This small molecule binds to this protein.
Small molecule (SMILES): CC(=O)N[C@@H]1[C@@H](O)[C@H](O)[C@@H](CO)O[C@H]1O

Binding-site contacts:
Ligand atom C5 contacts residue ASN146 of chain 1.A at 3.7 Å.
Ligand atom C1 contacts residue HIS145 of chain 1.A at 4.4 Å.
Ligand atom O7 contacts residue ASN146 of chain 1.A at 3.5 Å (h-bond).
Ligand atom C1 contacts residue ASN146 of chain 1.A at 1.5 Å.
Ligand atom N2 contacts residue ASN146 of chain 1.A at 3.0 Å (h-bond).
Ligand atom C2 contacts residue ASN146 of chain 1.A at 2.5 Å.
Ligand atom C3 contacts residue ASN146 of chain 1.A at 3.8 Å.
Ligand atom C8 contacts residue THR138 of chain 1.A at 3.8 Å.
Ligand atom O5 contacts residue ASN146 of chain 1.A at 2.4 Å (h-bond).
Ligand atom C7 contacts residue ASN146 of chain 1.A at 3.4 Å.
Ligand atom O5 contacts residue HIS145 of chain 1.A at 4.2 Å.
Ligand atom C6 contacts residue HIS145 of chain 1.A at 4.3 Å.
Ligand atom O7 contacts residue THR138 of chain 1.A at 4.3 Å.
Ligand atom C7 contacts residue THR138 of chain 1.A at 4.2 Å.
Ligand atom C4 contacts residue ASN146 of chain 1.A at 4.3 Å.
Ligand atom C5 contacts residue HIS145 of chain 1.A at 4.4 Å.

Sequence of chain 1.A:
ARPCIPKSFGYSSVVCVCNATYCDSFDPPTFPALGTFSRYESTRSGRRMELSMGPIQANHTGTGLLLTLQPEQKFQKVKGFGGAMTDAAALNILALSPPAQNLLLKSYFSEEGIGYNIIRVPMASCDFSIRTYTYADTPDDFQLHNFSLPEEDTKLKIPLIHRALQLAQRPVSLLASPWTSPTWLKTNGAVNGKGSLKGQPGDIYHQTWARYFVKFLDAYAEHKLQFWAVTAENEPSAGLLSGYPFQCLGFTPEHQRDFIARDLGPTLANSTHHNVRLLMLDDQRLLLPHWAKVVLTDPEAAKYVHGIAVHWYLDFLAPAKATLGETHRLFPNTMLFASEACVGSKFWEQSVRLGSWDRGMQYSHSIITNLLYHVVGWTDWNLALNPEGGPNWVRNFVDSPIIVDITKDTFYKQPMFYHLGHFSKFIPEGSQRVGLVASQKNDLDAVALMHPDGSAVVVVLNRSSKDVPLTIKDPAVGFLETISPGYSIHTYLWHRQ